Binding-site contacts:
Ligand atom C contacts residue TYR802 of chain 2.B at 2.6 Å (hydrophobic).
Ligand atom C contacts residue TYR802 of chain 2.B at 3.2 Å (hydrophobic).
Ligand atom CA contacts residue GLY332 of chain 2.B at 3.4 Å.
Ligand atom CD2 contacts residue GLN334 of chain 2.B at 3.2 Å.
Ligand atom N contacts residue GLY310 of chain 2.B at 3.1 Å (h-bond).
Ligand atom CG contacts residue ALA111 of chain 2.B at 3.1 Å (hydrophobic).
Ligand atom N contacts residue ASN110 of chain 2.B at 3.5 Å (h-bond).
Ligand atom OE1 contacts residue PHE86 of chain 2.B at 3.4 Å.
Ligand atom CA contacts residue GLU312 of chain 2.B at 3.5 Å.
Ligand atom CA contacts residue ALA111 of chain 2.B at 3.5 Å (hydrophobic).
Ligand atom CG contacts residue ASN110 of chain 2.B at 3.3 Å.
Ligand atom CG contacts residue GLN82 of chain 2.B at 3.3 Å.
Ligand atom CA contacts residue TYR802 of chain 2.B at 2.9 Å (hydrophobic).
Ligand atom CB contacts residue HIS83 of chain 2.B at 3.5 Å.
Ligand atom OE1 contacts residue HIS83 of chain 2.B at 3.3 Å.
Ligand atom O contacts residue GLN82 of chain 2.B at 3.3 Å (h-bond).
Ligand atom O contacts residue THR113 of chain 2.B at 3.3 Å (h-bond).
Ligand atom O contacts residue PHE112 of chain 2.B at 3.6 Å.
Ligand atom N contacts residue GLU160 of chain 2.B at 3.4 Å (salt-bridge).
Ligand atom O contacts residue ZN1 of chain 2.H at 3.5 Å.
Ligand atom C contacts residue GLY332 of chain 2.B at 3.4 Å.
Ligand atom C contacts residue ZN1 of chain 2.H at 2.8 Å.
Ligand atom N contacts residue ASN110 of chain 2.B at 3.6 Å (h-bond).
Ligand atom O contacts residue ZN1 of chain 2.H at 1.9 Å.
Ligand atom C contacts residue ZN1 of chain 2.H at 3.5 Å.
Ligand atom N contacts residue GLY332 of chain 2.B at 2.8 Å (h-bond).
Ligand atom O contacts residue TYR802 of chain 2.B at 3.0 Å (h-bond).
Ligand atom O contacts residue HIS83 of chain 2.B at 3.5 Å (h-bond).
Ligand atom CA contacts residue ZN1 of chain 2.H at 3.5 Å.
Ligand atom O contacts residue TYR802 of chain 2.B at 2.2 Å (h-bond).
Ligand atom N contacts residue TYR802 of chain 2.B at 3.1 Å (h-bond).
Ligand atom OE1 contacts residue GLN82 of chain 2.B at 3.2 Å (h-bond).
Ligand atom C contacts residue ASN110 of chain 2.B at 3.5 Å.
Ligand atom O contacts residue VAL331 of chain 2.B at 3.2 Å.
Ligand atom N contacts residue LEU330 of chain 2.B at 2.8 Å (h-bond).
Ligand atom O contacts residue ARG795 of chain 2.B at 3.3 Å (salt-bridge).
Ligand atom O contacts residue GLU160 of chain 2.B at 2.6 Å (salt-bridge).
Ligand atom N contacts residue GLU312 of chain 2.B at 2.6 Å (salt-bridge).
Ligand atom O contacts residue GLY332 of chain 2.B at 3.1 Å (h-bond).
Ligand atom N contacts residue ZN1 of chain 2.H at 3.4 Å.

Sequence of chain 2.B:
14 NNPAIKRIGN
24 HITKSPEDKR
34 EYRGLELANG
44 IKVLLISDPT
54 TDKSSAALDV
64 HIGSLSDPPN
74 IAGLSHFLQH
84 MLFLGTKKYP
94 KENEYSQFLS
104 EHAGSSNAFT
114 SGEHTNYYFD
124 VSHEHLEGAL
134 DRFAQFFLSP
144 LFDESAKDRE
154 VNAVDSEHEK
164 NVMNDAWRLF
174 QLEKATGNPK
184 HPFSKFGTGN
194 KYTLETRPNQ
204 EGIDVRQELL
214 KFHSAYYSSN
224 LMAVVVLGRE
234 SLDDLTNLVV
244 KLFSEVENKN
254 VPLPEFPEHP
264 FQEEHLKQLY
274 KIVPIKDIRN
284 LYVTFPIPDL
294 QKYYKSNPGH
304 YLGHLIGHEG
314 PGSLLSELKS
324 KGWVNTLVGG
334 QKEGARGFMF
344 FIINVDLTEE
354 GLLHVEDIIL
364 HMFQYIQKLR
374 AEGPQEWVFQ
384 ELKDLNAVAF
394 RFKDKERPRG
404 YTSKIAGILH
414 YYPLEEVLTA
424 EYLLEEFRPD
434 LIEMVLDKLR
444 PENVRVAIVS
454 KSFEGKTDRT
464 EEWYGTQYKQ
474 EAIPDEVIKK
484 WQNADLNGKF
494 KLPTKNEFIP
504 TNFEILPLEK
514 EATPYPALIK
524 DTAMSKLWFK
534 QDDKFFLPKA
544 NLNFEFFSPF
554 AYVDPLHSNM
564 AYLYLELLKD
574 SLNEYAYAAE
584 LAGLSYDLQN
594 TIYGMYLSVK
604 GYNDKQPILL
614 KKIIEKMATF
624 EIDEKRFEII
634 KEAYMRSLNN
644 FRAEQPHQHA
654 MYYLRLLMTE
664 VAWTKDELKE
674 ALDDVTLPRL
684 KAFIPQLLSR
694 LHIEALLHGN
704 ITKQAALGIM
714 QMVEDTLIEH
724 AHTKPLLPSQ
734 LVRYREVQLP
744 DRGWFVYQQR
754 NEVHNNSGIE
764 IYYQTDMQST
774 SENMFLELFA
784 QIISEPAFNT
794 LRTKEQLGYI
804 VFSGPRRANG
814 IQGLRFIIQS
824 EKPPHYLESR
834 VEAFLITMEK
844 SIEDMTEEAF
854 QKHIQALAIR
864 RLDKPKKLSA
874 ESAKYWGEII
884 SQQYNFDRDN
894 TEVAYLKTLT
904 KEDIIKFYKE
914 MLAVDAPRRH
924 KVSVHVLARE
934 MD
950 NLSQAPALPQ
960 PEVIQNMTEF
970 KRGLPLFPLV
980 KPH

A small-molecule ligand and the protein it binds are described below.
Small molecule (SMILES): CC(C)C[C@H](NC(=O)[C@H](CO)NC(=O)[C@H](C)N)C(=O)N[C@@H](C)C=O.C[C@@H](C=O)NC(=O)[C@H](CCC(N)=O)NC(=O)[C@H](CCCN=C(N)N)NC(=O)[C@@H](N)CO